Binding-site contacts:
Ligand atom O7 contacts residue ASN237 of chain 14.E at 3.8 Å.
Ligand atom O5 contacts residue ASN237 of chain 14.E at 2.3 Å (h-bond).
Ligand atom C4 contacts residue ASN237 of chain 14.E at 4.3 Å.
Ligand atom N2 contacts residue ASN237 of chain 14.E at 3.1 Å (h-bond).
Ligand atom C7 contacts residue ASN237 of chain 14.E at 3.7 Å.
Ligand atom C8 contacts residue LYS217 of chain 14.E at 3.9 Å.
Ligand atom C8 contacts residue GLY216 of chain 14.E at 2.1 Å.
Ligand atom C5 contacts residue ASN237 of chain 14.E at 3.6 Å.
Ligand atom C8 contacts residue ASN218 of chain 14.E at 2.8 Å.
Ligand atom N2 contacts residue ASN218 of chain 14.E at 4.4 Å.
Ligand atom C2 contacts residue GLY216 of chain 14.E at 3.9 Å.
Ligand atom O7 contacts residue GLY216 of chain 14.E at 3.9 Å.
Ligand atom C3 contacts residue ASN237 of chain 14.E at 3.9 Å.
Ligand atom C8 contacts residue NAG1 of chain 14.I at 4.3 Å.
Ligand atom O7 contacts residue NAG1 of chain 14.I at 3.7 Å.
Ligand atom N2 contacts residue GLY216 of chain 14.E at 2.6 Å (h-bond).
Ligand atom C7 contacts residue ASN218 of chain 14.E at 3.4 Å.
Ligand atom C1 contacts residue GLY216 of chain 14.E at 4.3 Å.
Ligand atom O6 contacts residue ASN237 of chain 14.E at 4.4 Å.
Ligand atom C2 contacts residue ASN237 of chain 14.E at 2.6 Å.
Ligand atom O7 contacts residue ASN218 of chain 14.E at 3.5 Å (h-bond).
Ligand atom C7 contacts residue GLY216 of chain 14.E at 2.7 Å.
Ligand atom C7 contacts residue NAG1 of chain 14.I at 4.4 Å.
Ligand atom C1 contacts residue ASN237 of chain 14.E at 1.4 Å.

Sequence of chain 14.E:
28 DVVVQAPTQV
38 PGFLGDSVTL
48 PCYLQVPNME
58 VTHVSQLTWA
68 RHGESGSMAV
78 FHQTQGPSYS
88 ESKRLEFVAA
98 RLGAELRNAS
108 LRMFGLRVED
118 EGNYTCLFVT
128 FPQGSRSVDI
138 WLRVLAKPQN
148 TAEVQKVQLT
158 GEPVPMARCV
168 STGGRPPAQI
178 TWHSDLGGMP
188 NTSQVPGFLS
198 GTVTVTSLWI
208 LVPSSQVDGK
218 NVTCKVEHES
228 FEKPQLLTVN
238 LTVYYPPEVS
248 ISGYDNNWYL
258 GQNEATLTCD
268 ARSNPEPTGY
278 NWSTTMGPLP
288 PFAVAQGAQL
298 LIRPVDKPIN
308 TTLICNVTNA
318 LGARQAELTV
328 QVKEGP

A small-molecule ligand and the protein it binds are described below.
Small molecule (SMILES): CC(=O)N[C@H]1[C@H](O[C@H]2[C@H](O)[C@@H](NC(C)=O)CO[C@@H]2CO)O[C@H](CO)[C@@H](O[C@@H]2O[C@H](CO)[C@@H](O)[C@H](O)[C@@H]2O)[C@@H]1O